Sequence of chain 1.A:
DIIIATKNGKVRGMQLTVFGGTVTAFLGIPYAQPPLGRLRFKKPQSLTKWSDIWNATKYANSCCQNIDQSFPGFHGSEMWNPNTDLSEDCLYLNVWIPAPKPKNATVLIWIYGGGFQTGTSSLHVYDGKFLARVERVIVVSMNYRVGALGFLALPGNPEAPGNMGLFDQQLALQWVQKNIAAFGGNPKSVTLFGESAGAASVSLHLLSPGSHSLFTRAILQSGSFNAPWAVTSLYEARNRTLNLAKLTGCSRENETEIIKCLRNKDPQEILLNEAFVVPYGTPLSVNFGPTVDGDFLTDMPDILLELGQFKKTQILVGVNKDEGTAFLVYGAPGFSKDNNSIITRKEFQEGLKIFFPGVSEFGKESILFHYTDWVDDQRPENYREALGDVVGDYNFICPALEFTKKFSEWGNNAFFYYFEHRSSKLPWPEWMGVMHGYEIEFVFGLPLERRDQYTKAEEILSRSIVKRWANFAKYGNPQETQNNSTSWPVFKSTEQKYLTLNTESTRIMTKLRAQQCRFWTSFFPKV

Binding-site contacts:
Ligand atom C6 contacts residue SER338 of chain 1.A at 4.2 Å.
Ligand atom C5 contacts residue ASN341 of chain 1.A at 4.3 Å.
Ligand atom C5 contacts residue ASN341 of chain 1.A at 3.5 Å.
Ligand atom C6 contacts residue ASN341 of chain 1.A at 4.1 Å.
Ligand atom O4 contacts residue GLY336 of chain 1.A at 3.9 Å.
Ligand atom C1 contacts residue ASN341 of chain 1.A at 1.4 Å.
Ligand atom C7 contacts residue ASN341 of chain 1.A at 3.5 Å.
Ligand atom C3 contacts residue GLY336 of chain 1.A at 4.1 Å.
Ligand atom O5 contacts residue ASN341 of chain 1.A at 2.2 Å (h-bond).
Ligand atom O7 contacts residue ASN342 of chain 1.A at 3.6 Å (h-bond).
Ligand atom C6 contacts residue ASN341 of chain 1.A at 4.5 Å.
Ligand atom O7 contacts residue PRO335 of chain 1.A at 4.2 Å.
Ligand atom C5 contacts residue SER338 of chain 1.A at 3.8 Å.
Ligand atom C2 contacts residue ASN341 of chain 1.A at 2.6 Å.
Ligand atom C6 contacts residue PHE337 of chain 1.A at 4.2 Å (hydrophobic).
Ligand atom O5 contacts residue SER338 of chain 1.A at 4.2 Å.
Ligand atom O5 contacts residue SER338 of chain 1.A at 3.4 Å.
Ligand atom C6 contacts residue ASP340 of chain 1.A at 4.3 Å.
Ligand atom O7 contacts residue GLY336 of chain 1.A at 3.4 Å (h-bond).
Ligand atom C8 contacts residue ASN341 of chain 1.A at 3.3 Å.
Ligand atom C1 contacts residue SER338 of chain 1.A at 3.9 Å.
Ligand atom C4 contacts residue ASN341 of chain 1.A at 4.2 Å.
Ligand atom N2 contacts residue ASN341 of chain 1.A at 3.1 Å (h-bond).
Ligand atom O7 contacts residue ASN341 of chain 1.A at 4.3 Å.
Ligand atom C7 contacts residue GLY336 of chain 1.A at 4.5 Å.
Ligand atom C1 contacts residue GLY336 of chain 1.A at 4.3 Å.
Ligand atom N2 contacts residue GLY336 of chain 1.A at 4.5 Å.
Ligand atom C7 contacts residue ASN342 of chain 1.A at 4.4 Å.
Ligand atom C6 contacts residue SER338 of chain 1.A at 3.6 Å.
Ligand atom C3 contacts residue ASN341 of chain 1.A at 3.8 Å.
Ligand atom C5 contacts residue GLY336 of chain 1.A at 4.2 Å.

A small-molecule ligand and the protein it binds are described below.
Small molecule (SMILES): CC(=O)N[C@H]1[C@H](O[C@H]2[C@H](O)[C@@H](NC(C)=O)CO[C@@H]2CO[C@H]2O[C@@H](C)[C@@H](O)[C@@H](O)[C@@H]2O)O[C@H](CO)[C@@H](O)[C@@H]1O